Sequence of chain 1.B:
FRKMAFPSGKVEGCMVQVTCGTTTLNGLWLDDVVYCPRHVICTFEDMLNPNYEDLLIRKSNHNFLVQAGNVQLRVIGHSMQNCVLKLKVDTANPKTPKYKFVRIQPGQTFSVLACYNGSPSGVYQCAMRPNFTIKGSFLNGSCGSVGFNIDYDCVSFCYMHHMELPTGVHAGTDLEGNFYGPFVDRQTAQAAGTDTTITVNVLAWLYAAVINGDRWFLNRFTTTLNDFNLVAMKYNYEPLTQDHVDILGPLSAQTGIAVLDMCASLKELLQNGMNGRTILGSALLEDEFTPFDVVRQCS

Binding-site contacts:
Ligand atom C17 contacts residue GLN187 of chain 1.B at 3.1 Å.
Ligand atom N14 contacts residue GLN187 of chain 1.B at 2.9 Å (h-bond).
Ligand atom O35 contacts residue CYS143 of chain 1.B at 2.5 Å (h-bond).
Ligand atom C36 contacts residue CYS143 of chain 1.B at 2.5 Å (hydrophobic).
Ligand atom C15 contacts residue GLN187 of chain 1.B at 3.5 Å.
Ligand atom O33 contacts residue GLU164 of chain 1.B at 3.6 Å.
Ligand atom C4 contacts residue ALA189 of chain 1.B at 3.7 Å (hydrophobic).
Ligand atom O37 contacts residue HIS39 of chain 1.B at 2.9 Å (h-bond).
Ligand atom C20 contacts residue HIS162 of chain 1.B at 3.5 Å.
Ligand atom O33 contacts residue HIS170 of chain 1.B at 3.6 Å.
Ligand atom O33 contacts residue PHE138 of chain 1.B at 3.3 Å.
Ligand atom N31 contacts residue PHE138 of chain 1.B at 3.3 Å (h-bond).
Ligand atom C30 contacts residue ASN140 of chain 1.B at 3.4 Å.
Ligand atom C7 contacts residue GLU164 of chain 1.B at 3.6 Å.
Ligand atom O13 contacts residue GLU164 of chain 1.B at 3.0 Å (salt-bridge).
Ligand atom C3 contacts residue THR188 of chain 1.B at 3.6 Å.
Ligand atom C34 contacts residue CYS143 of chain 1.B at 1.9 Å (hydrophobic).
Ligand atom C29 contacts residue ASN140 of chain 1.B at 3.4 Å.
Ligand atom N23 contacts residue HIS162 of chain 1.B at 2.9 Å (h-bond).
Ligand atom O2 contacts residue GLN187 of chain 1.B at 3.4 Å (h-bond).
Ligand atom O2 contacts residue THR188 of chain 1.B at 3.5 Å (h-bond).
Ligand atom C19 contacts residue GLN187 of chain 1.B at 3.6 Å.
Ligand atom C32 contacts residue GLU164 of chain 1.B at 3.6 Å.
Ligand atom O37 contacts residue CYS143 of chain 1.B at 3.1 Å (h-bond).
Ligand atom C26 contacts residue CYS143 of chain 1.B at 3.2 Å (hydrophobic).
Ligand atom N8 contacts residue GLU164 of chain 1.B at 2.9 Å (salt-bridge).
Ligand atom C1 contacts residue GLN187 of chain 1.B at 3.4 Å.
Ligand atom C15 contacts residue HIS162 of chain 1.B at 3.3 Å.
Ligand atom C18 contacts residue GLN187 of chain 1.B at 3.4 Å.
Ligand atom O13 contacts residue MET163 of chain 1.B at 3.4 Å.
Ligand atom O35 contacts residue GLY141 of chain 1.B at 3.6 Å.
Ligand atom C24 contacts residue CYS143 of chain 1.B at 2.8 Å (hydrophobic).
Ligand atom C36 contacts residue HIS39 of chain 1.B at 3.1 Å.
Ligand atom C21 contacts residue HIS162 of chain 1.B at 3.6 Å.
Ligand atom C10 contacts residue GLN187 of chain 1.B at 3.3 Å.
Ligand atom C11 contacts residue THR188 of chain 1.B at 3.6 Å.
Ligand atom N31 contacts residue GLU164 of chain 1.B at 3.2 Å (salt-bridge).
Ligand atom O33 contacts residue HIS161 of chain 1.B at 2.7 Å (h-bond).
Ligand atom N23 contacts residue CYS143 of chain 1.B at 2.9 Å (h-bond).
Ligand atom O35 contacts residue SER142 of chain 1.B at 3.5 Å (h-bond).

The small molecule below binds the protein below.
Small molecule (SMILES): COc1cccc2[nH]c(C(=O)N[C@@H](CC(C)C)C(=O)N[C@@H](C[C@@H]3CCNC3=O)[C@H](O)CO)cc12